Binding-site contacts:
Ligand atom N2 contacts residue ASN105 of chain 25.E at 2.9 Å (h-bond).
Ligand atom O7 contacts residue ASN105 of chain 25.E at 4.0 Å.
Ligand atom C2 contacts residue ASN105 of chain 25.E at 2.5 Å.
Ligand atom C4 contacts residue ASN105 of chain 25.E at 4.3 Å.
Ligand atom O6 contacts residue VAL95 of chain 25.E at 2.9 Å (h-bond).
Ligand atom C6 contacts residue VAL95 of chain 25.E at 3.6 Å (hydrophobic).
Ligand atom C5 contacts residue VAL95 of chain 25.E at 4.5 Å (hydrophobic).
Ligand atom O5 contacts residue ASN105 of chain 25.E at 2.4 Å (h-bond).
Ligand atom C8 contacts residue PRO48 of chain 25.E at 4.4 Å (hydrophobic).
Ligand atom O5 contacts residue VAL95 of chain 25.E at 4.5 Å.
Ligand atom C8 contacts residue TYR50 of chain 25.E at 4.1 Å (hydrophobic).
Ligand atom C1 contacts residue ASN105 of chain 25.E at 1.4 Å.
Ligand atom O6 contacts residue ALA96 of chain 25.E at 4.3 Å.
Ligand atom C5 contacts residue ASN105 of chain 25.E at 3.6 Å.
Ligand atom O5 contacts residue ALA96 of chain 25.E at 4.5 Å.
Ligand atom C3 contacts residue ASN105 of chain 25.E at 3.8 Å.
Ligand atom C7 contacts residue ASN105 of chain 25.E at 3.6 Å.

Sequence of chain 25.E:
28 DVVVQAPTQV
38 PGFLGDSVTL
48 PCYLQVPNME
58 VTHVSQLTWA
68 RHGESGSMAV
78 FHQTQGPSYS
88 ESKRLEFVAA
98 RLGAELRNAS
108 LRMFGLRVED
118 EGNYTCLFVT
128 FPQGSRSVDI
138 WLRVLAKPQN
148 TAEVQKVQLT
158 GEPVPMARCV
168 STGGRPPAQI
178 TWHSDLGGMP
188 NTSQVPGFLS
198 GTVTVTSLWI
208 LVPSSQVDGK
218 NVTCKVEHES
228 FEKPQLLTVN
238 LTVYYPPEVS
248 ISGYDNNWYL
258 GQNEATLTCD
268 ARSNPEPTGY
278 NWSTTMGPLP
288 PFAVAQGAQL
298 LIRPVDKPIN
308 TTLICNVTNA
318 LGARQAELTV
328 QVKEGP

The small molecule below binds the protein below.
Small molecule (SMILES): CC(=O)N[C@H]1[C@H](O[C@H]2[C@H](O)[C@@H](NC(C)=O)CO[C@@H]2CO)O[C@H](CO)[C@@H](O[C@@H]2O[C@H](CO)[C@@H](O)[C@H](O)[C@@H]2O)[C@@H]1O